This small molecule binds to this protein.
Small molecule (SMILES): C[C@H](CN1c2ccccc2Sc2ccccc21)N(C)C

Binding-site contacts:
Ligand atom C4 contacts residue TYR71 of chain 1.A at 3.7 Å (hydrophobic).
Ligand atom S1 contacts residue TYR71 of chain 1.A at 3.3 Å.
Ligand atom C10 contacts residue LYS5 of chain 1.A at 3.2 Å.
Ligand atom C16 contacts residue GLU37 of chain 1.A at 3.9 Å.
Ligand atom C11 contacts residue LYS5 of chain 1.A at 3.5 Å.
Ligand atom C10 contacts residue LEU56 of chain 1.A at 4.1 Å (hydrophobic).
Ligand atom S1 contacts residue THR74 of chain 1.A at 3.3 Å (h-bond).
Ligand atom C9 contacts residue GLY75 of chain 1.A at 4.0 Å.
Ligand atom C12 contacts residue LEU56 of chain 1.A at 3.5 Å (hydrophobic).
Ligand atom C3 contacts residue TYR71 of chain 1.A at 3.3 Å (hydrophobic).
Ligand atom C12 contacts residue LYS5 of chain 1.A at 4.1 Å.
Ligand atom C15 contacts residue TYR71 of chain 1.A at 4.3 Å (hydrophobic).
Ligand atom C2 contacts residue GLN70 of chain 1.A at 4.4 Å.
Ligand atom C5 contacts residue TYR71 of chain 1.A at 3.5 Å (hydrophobic).
Ligand atom C9 contacts residue TYR71 of chain 1.A at 3.1 Å (hydrophobic).
Ligand atom C1 contacts residue TYR71 of chain 1.A at 4.0 Å (hydrophobic).
Ligand atom C17 contacts residue SER39 of chain 1.A at 3.0 Å.
Ligand atom C5 contacts residue GLN70 of chain 1.A at 3.5 Å.
Ligand atom C5 contacts residue MET67 of chain 1.A at 4.4 Å (hydrophobic).
Ligand atom C9 contacts residue LYS5 of chain 1.A at 3.5 Å.
Ligand atom C12 contacts residue TYR71 of chain 1.A at 4.4 Å (hydrophobic).
Ligand atom C6 contacts residue MET67 of chain 1.A at 4.4 Å (hydrophobic).
Ligand atom C10 contacts residue GLY75 of chain 1.A at 4.4 Å.
Ligand atom C2 contacts residue TYR71 of chain 1.A at 3.5 Å (hydrophobic).
Ligand atom S1 contacts residue GLN70 of chain 1.A at 4.0 Å.
Ligand atom C4 contacts residue LYS5 of chain 1.A at 4.3 Å.
Ligand atom N1 contacts residue TYR71 of chain 1.A at 4.1 Å.
Ligand atom C11 contacts residue ASP54 of chain 1.A at 4.2 Å.
Ligand atom C17 contacts residue ASP38 of chain 1.A at 4.4 Å.
Ligand atom C17 contacts residue LEU56 of chain 1.A at 4.0 Å (hydrophobic).
Ligand atom C3 contacts residue LYS5 of chain 1.A at 4.0 Å.
Ligand atom C11 contacts residue VAL7 of chain 1.A at 4.0 Å (hydrophobic).
Ligand atom C15 contacts residue LEU56 of chain 1.A at 3.4 Å (hydrophobic).
Ligand atom C9 contacts residue THR74 of chain 1.A at 3.9 Å.
Ligand atom C10 contacts residue VAL7 of chain 1.A at 3.7 Å (hydrophobic).
Ligand atom C3 contacts residue THR74 of chain 1.A at 4.3 Å.
Ligand atom C11 contacts residue LEU56 of chain 1.A at 3.4 Å (hydrophobic).
Ligand atom C10 contacts residue TYR71 of chain 1.A at 3.7 Å (hydrophobic).
Ligand atom C4 contacts residue LEU56 of chain 1.A at 4.3 Å (hydrophobic).
Ligand atom C6 contacts residue GLN70 of chain 1.A at 3.3 Å.

Sequence of chain 1.A:
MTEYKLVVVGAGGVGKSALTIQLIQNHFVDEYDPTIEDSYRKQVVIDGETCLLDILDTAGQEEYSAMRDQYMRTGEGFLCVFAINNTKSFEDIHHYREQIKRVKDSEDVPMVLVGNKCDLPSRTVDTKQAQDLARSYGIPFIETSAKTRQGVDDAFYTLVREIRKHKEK